This small molecule binds to this protein.
Small molecule (SMILES): CCCN(C)S(=O)(=O)c1cc(-c2n[nH]c(=O)n2-c2ccccc2F)c(O)cc1O

Sequence of chain 1.A:
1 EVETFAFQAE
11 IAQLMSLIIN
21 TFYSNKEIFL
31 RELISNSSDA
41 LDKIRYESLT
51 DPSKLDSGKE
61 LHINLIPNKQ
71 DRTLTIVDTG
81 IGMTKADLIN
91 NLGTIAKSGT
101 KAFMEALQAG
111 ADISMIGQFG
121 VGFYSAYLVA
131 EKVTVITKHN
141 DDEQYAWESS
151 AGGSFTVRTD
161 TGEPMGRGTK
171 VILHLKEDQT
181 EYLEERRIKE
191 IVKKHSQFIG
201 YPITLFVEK

Binding-site contacts:
Ligand atom F29 contacts residue LEU92 of chain 1.A at 3.2 Å.
Ligand atom O23 contacts residue PHE123 of chain 1.A at 3.4 Å.
Ligand atom O7 contacts residue LEU33 of chain 1.A at 3.7 Å.
Ligand atom C28 contacts residue VAL135 of chain 1.A at 3.7 Å (hydrophobic).
Ligand atom O7 contacts residue VAL171 of chain 1.A at 3.6 Å.
Ligand atom N24 contacts residue PHE123 of chain 1.A at 3.5 Å.
Ligand atom N10 contacts residue GLY82 of chain 1.A at 3.6 Å.
Ligand atom O20 contacts residue ILE81 of chain 1.A at 3.6 Å.
Ligand atom C6 contacts residue ASN36 of chain 1.A at 3.8 Å.
Ligand atom O8 contacts residue ALA40 of chain 1.A at 3.1 Å.
Ligand atom C28 contacts residue PHE123 of chain 1.A at 3.4 Å (hydrophobic).
Ligand atom C25 contacts residue MET83 of chain 1.A at 3.8 Å (hydrophobic).
Ligand atom C19 contacts residue ASN36 of chain 1.A at 3.3 Å.
Ligand atom C1 contacts residue ASN36 of chain 1.A at 3.7 Å.
Ligand atom S21 contacts residue ASN36 of chain 1.A at 3.7 Å.
Ligand atom N11 contacts residue ALA40 of chain 1.A at 3.6 Å.
Ligand atom N10 contacts residue ALA40 of chain 1.A at 3.5 Å.
Ligand atom C9 contacts residue ALA40 of chain 1.A at 3.6 Å (hydrophobic).
Ligand atom C12 contacts residue GLY82 of chain 1.A at 3.8 Å.
Ligand atom N13 contacts residue ALA40 of chain 1.A at 3.8 Å.
Ligand atom C28 contacts residue VAL171 of chain 1.A at 3.5 Å (hydrophobic).
Ligand atom N11 contacts residue GLY82 of chain 1.A at 2.8 Å (h-bond).
Ligand atom C2 contacts residue SER37 of chain 1.A at 3.8 Å.
Ligand atom O22 contacts residue ASN36 of chain 1.A at 3.8 Å.
Ligand atom O23 contacts residue LEU33 of chain 1.A at 3.7 Å.
Ligand atom O23 contacts residue ASN36 of chain 1.A at 2.8 Å (h-bond).
Ligand atom O20 contacts residue LYS43 of chain 1.A at 3.1 Å (salt-bridge).
Ligand atom F29 contacts residue MET83 of chain 1.A at 3.8 Å.
Ligand atom C18 contacts residue ASN36 of chain 1.A at 3.8 Å.
Ligand atom C2 contacts residue ASP78 of chain 1.A at 3.4 Å.
Ligand atom N11 contacts residue MET83 of chain 1.A at 3.6 Å.
Ligand atom N10 contacts residue MET83 of chain 1.A at 3.7 Å.
Ligand atom O8 contacts residue ASP78 of chain 1.A at 2.6 Å (salt-bridge).
Ligand atom C12 contacts residue ILE81 of chain 1.A at 3.8 Å (hydrophobic).
Ligand atom C5 contacts residue MET83 of chain 1.A at 3.8 Å (hydrophobic).
Ligand atom N10 contacts residue THR169 of chain 1.A at 3.6 Å.
Ligand atom C3 contacts residue ASP78 of chain 1.A at 3.4 Å.
Ligand atom C26 contacts residue PHE123 of chain 1.A at 3.8 Å (hydrophobic).
Ligand atom O8 contacts residue THR169 of chain 1.A at 3.7 Å.
Ligand atom N11 contacts residue ILE81 of chain 1.A at 3.3 Å.